This small molecule binds to this protein.
Small molecule (SMILES): CCCCCCCCCC(=O)N(CCO)C[C@@H](O)[C@@H](O)[C@@H](O)[C@@H](O)CO

Binding-site contacts:
Ligand atom C36 contacts residue LYS121 of chain 1.B at 3.7 Å.
Ligand atom C60 contacts residue LEU40 of chain 1.B at 3.5 Å (hydrophobic).
Ligand atom C37 contacts residue ILE124 of chain 1.B at 4.3 Å (hydrophobic).
Ligand atom N33 contacts residue LYS121 of chain 1.B at 4.4 Å.
Ligand atom C0 contacts residue LEU82 of chain 1.B at 4.0 Å (hydrophobic).
Ligand atom C60 contacts residue LYS121 of chain 1.B at 3.6 Å.
Ligand atom C24 contacts residue TRP128 of chain 1.B at 4.3 Å (hydrophobic).
Ligand atom C30 contacts residue ILE124 of chain 1.B at 4.4 Å (hydrophobic).
Ligand atom C1 contacts residue VAL51 of chain 1.B at 3.9 Å (hydrophobic).
Ligand atom O34 contacts residue SER44 of chain 1.B at 4.3 Å.
Ligand atom C18 contacts residue TRP128 of chain 1.B at 4.3 Å (hydrophobic).
Ligand atom C35 contacts residue ILE124 of chain 1.B at 4.3 Å (hydrophobic).
Ligand atom C9 contacts residue TRP128 of chain 1.B at 4.2 Å (hydrophobic).
Ligand atom C12 contacts residue TRP128 of chain 1.B at 4.0 Å (hydrophobic).
Ligand atom C35 contacts residue LEU40 of chain 1.B at 3.7 Å (hydrophobic).
Ligand atom N33 contacts residue ILE124 of chain 1.B at 4.5 Å.
Ligand atom C35 contacts residue LYS121 of chain 1.B at 3.7 Å.
Ligand atom C37 contacts residue LYS121 of chain 1.B at 3.8 Å.
Ligand atom C15 contacts residue TRP128 of chain 1.B at 4.3 Å (hydrophobic).
Ligand atom C37 contacts residue CYS125 of chain 1.B at 3.5 Å (hydrophobic).

Sequence of chain 1.B:
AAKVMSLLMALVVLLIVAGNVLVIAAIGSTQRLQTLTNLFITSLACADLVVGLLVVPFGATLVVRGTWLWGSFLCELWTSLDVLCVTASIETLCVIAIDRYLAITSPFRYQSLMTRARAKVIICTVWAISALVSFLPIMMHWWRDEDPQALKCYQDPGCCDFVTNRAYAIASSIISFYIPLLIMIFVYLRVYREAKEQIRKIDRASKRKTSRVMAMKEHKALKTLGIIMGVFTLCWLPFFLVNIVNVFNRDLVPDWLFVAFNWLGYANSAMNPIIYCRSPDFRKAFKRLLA